Sequence of chain 1.D:
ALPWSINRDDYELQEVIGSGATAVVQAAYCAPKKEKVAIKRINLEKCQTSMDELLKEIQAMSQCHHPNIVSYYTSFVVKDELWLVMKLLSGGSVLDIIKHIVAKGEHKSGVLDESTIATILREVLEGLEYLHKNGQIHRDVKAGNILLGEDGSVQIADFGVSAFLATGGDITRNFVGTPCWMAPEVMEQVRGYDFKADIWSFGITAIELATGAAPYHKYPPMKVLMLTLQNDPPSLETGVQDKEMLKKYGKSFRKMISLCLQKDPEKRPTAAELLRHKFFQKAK

Binding-site contacts:
Ligand atom N1 contacts residue LYS88 of chain 1.D at 3.7 Å.
Ligand atom O4' contacts residue VAL26 of chain 1.D at 3.5 Å.
Ligand atom O5' contacts residue MG1 of chain 1.L at 4.0 Å.
Ligand atom N1 contacts residue LEU90 of chain 1.D at 2.9 Å (h-bond).
Ligand atom C6 contacts residue LYS88 of chain 1.D at 3.6 Å.
Ligand atom O4' contacts residue ILE18 of chain 1.D at 3.6 Å.
Ligand atom C5' contacts residue GLY19 of chain 1.D at 3.8 Å.
Ligand atom O1A contacts residue ASP159 of chain 1.D at 3.4 Å (salt-bridge).
Ligand atom C2 contacts residue LEU89 of chain 1.D at 3.9 Å (hydrophobic).
Ligand atom C5 contacts residue LEU148 of chain 1.D at 3.4 Å (hydrophobic).
Ligand atom O5' contacts residue VAL26 of chain 1.D at 3.3 Å.
Ligand atom N9 contacts residue VAL26 of chain 1.D at 3.9 Å.
Ligand atom C6 contacts residue LEU90 of chain 1.D at 4.0 Å (hydrophobic).
Ligand atom C4 contacts residue LEU148 of chain 1.D at 4.0 Å (hydrophobic).
Ligand atom O2A contacts residue LYS41 of chain 1.D at 3.9 Å.
Ligand atom O1A contacts residue MG1 of chain 1.L at 2.9 Å.
Ligand atom O1A contacts residue LYS41 of chain 1.D at 2.3 Å (salt-bridge).
Ligand atom N6 contacts residue ALA39 of chain 1.D at 3.9 Å.
Ligand atom O2G contacts residue ASP159 of chain 1.D at 3.8 Å.
Ligand atom N1 contacts residue LEU89 of chain 1.D at 3.8 Å.
Ligand atom N6 contacts residue LYS88 of chain 1.D at 2.7 Å (salt-bridge).
Ligand atom C2 contacts residue LEU90 of chain 1.D at 3.0 Å (hydrophobic).
Ligand atom O2G contacts residue LYS41 of chain 1.D at 3.7 Å.
Ligand atom N6 contacts residue VAL71 of chain 1.D at 4.0 Å.
Ligand atom C5' contacts residue VAL26 of chain 1.D at 3.7 Å (hydrophobic).
Ligand atom C4' contacts residue GLY19 of chain 1.D at 3.8 Å.
Ligand atom N6 contacts residue MET87 of chain 1.D at 3.4 Å (h-bond).
Ligand atom O3A contacts residue MG1 of chain 1.L at 3.1 Å.
Ligand atom C8 contacts residue MG1 of chain 1.L at 3.8 Å.
Ligand atom C8 contacts residue VAL26 of chain 1.D at 4.0 Å (hydrophobic).
Ligand atom N3 contacts residue LEU90 of chain 1.D at 3.7 Å.
Ligand atom PA contacts residue MG1 of chain 1.L at 3.6 Å.
Ligand atom C1' contacts residue ILE18 of chain 1.D at 3.9 Å (hydrophobic).
Ligand atom C6 contacts residue ALA39 of chain 1.D at 3.9 Å (hydrophobic).
Ligand atom C6 contacts residue LEU148 of chain 1.D at 3.5 Å (hydrophobic).
Ligand atom N7 contacts residue LEU148 of chain 1.D at 3.6 Å.
Ligand atom PA contacts residue LYS41 of chain 1.D at 3.5 Å.
Ligand atom N1 contacts residue ALA39 of chain 1.D at 4.0 Å.
Ligand atom N6 contacts residue LEU148 of chain 1.D at 3.8 Å.
Ligand atom O2' contacts residue LEU148 of chain 1.D at 3.9 Å.

This protein binds this small molecule.
Small molecule (SMILES): Nc1ncnc2c1ncn2[C@@H]1O[C@H](CO[P](=O)(O)O[P](=O)(O)NP(=O)(O)O)[C@@H](O)[C@H]1O